Binding-site contacts:
Ligand atom O5 contacts residue THR160 of chain 1.A at 3.2 Å.
Ligand atom C1 contacts residue THR160 of chain 1.A at 3.0 Å.
Ligand atom N2 contacts residue ASN154 of chain 1.A at 3.0 Å (h-bond).
Ligand atom C4 contacts residue ASN154 of chain 1.A at 4.3 Å.
Ligand atom C5 contacts residue ASN154 of chain 1.A at 3.8 Å.
Ligand atom C3 contacts residue THR160 of chain 1.A at 3.9 Å.
Ligand atom O5 contacts residue ASN154 of chain 1.A at 2.4 Å (h-bond).
Ligand atom C8 contacts residue ILE152 of chain 1.A at 4.3 Å (hydrophobic).
Ligand atom O5 contacts residue HIS158 of chain 1.A at 3.8 Å.
Ligand atom O7 contacts residue ASN154 of chain 1.A at 2.7 Å (h-bond).
Ligand atom O7 contacts residue ASP161 of chain 1.A at 3.7 Å.
Ligand atom O7 contacts residue THR160 of chain 1.A at 2.5 Å.
Ligand atom C4 contacts residue THR160 of chain 1.A at 3.6 Å.
Ligand atom C1 contacts residue ASN154 of chain 1.A at 1.6 Å.
Ligand atom C6 contacts residue HIS158 of chain 1.A at 4.0 Å.
Ligand atom C2 contacts residue THR160 of chain 1.A at 2.7 Å.
Ligand atom C8 contacts residue VAL153 of chain 1.A at 4.4 Å (hydrophobic).
Ligand atom N2 contacts residue THR160 of chain 1.A at 3.5 Å.
Ligand atom C7 contacts residue THR160 of chain 1.A at 3.4 Å.
Ligand atom C6 contacts residue THR160 of chain 1.A at 3.7 Å.
Ligand atom C3 contacts residue ASN154 of chain 1.A at 3.9 Å.
Ligand atom C2 contacts residue ASN154 of chain 1.A at 2.5 Å.
Ligand atom C7 contacts residue ASN154 of chain 1.A at 3.0 Å.
Ligand atom O3 contacts residue THR160 of chain 1.A at 4.3 Å.
Ligand atom C5 contacts residue THR160 of chain 1.A at 3.7 Å.
Ligand atom C8 contacts residue ASN154 of chain 1.A at 4.1 Å.
Ligand atom O6 contacts residue HIS158 of chain 1.A at 3.4 Å (h-bond).

Sequence of chain 1.A:
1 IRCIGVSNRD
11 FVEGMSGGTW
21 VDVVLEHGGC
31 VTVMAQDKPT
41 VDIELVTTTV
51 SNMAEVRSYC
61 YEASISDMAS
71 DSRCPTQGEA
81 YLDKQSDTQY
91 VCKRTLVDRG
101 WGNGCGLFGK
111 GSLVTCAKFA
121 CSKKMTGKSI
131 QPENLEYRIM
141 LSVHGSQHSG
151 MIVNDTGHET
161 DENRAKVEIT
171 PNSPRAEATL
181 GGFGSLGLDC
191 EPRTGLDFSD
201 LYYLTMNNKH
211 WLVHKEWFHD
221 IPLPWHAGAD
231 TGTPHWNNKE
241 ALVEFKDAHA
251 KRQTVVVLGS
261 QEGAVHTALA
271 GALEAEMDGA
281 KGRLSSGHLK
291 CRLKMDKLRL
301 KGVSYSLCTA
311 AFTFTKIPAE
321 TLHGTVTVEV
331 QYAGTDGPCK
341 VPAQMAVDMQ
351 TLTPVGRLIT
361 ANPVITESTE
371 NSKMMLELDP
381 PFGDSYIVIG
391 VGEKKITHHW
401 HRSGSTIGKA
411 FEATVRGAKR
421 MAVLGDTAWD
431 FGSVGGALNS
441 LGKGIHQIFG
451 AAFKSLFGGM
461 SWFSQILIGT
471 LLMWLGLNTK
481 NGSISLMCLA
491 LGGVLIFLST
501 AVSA

This small molecule binds to this protein.
Small molecule (SMILES): CC(=O)N[C@@H]1[C@@H](O)[C@H](O)[C@@H](CO)O[C@H]1O